Binding-site contacts:
Ligand atom O6 contacts residue SER349 of chain 1.C at 3.6 Å.
Ligand atom O5 contacts residue ILE346 of chain 1.C at 3.7 Å.
Ligand atom C2 contacts residue TRP314 of chain 1.C at 3.6 Å (hydrophobic).
Ligand atom O2 contacts residue ARG279 of chain 1.C at 2.9 Å (salt-bridge).
Ligand atom O5 contacts residue ARG279 of chain 1.C at 3.2 Å (salt-bridge).
Ligand atom C6 contacts residue TRP314 of chain 1.C at 3.7 Å (hydrophobic).
Ligand atom C2 contacts residue BMA2 of chain 1.J at 2.3 Å.
Ligand atom O4 contacts residue TRP314 of chain 1.C at 3.0 Å (h-bond).
Ligand atom O6 contacts residue ALA354 of chain 1.C at 3.7 Å.
Ligand atom O2 contacts residue ASP282 of chain 1.C at 3.5 Å (salt-bridge).
Ligand atom O4 contacts residue ARG279 of chain 1.C at 3.5 Å (salt-bridge).
Ligand atom O2 contacts residue BMA2 of chain 1.J at 2.5 Å (h-bond).
Ligand atom C6 contacts residue LEU285 of chain 1.C at 3.4 Å (hydrophobic).
Ligand atom O5 contacts residue TRP314 of chain 1.C at 3.4 Å (h-bond).
Ligand atom O2 contacts residue ARG279 of chain 1.C at 2.8 Å (salt-bridge).
Ligand atom O4 contacts residue GLU310 of chain 1.C at 3.5 Å (salt-bridge).
Ligand atom O6 contacts residue LEU285 of chain 1.C at 3.0 Å (h-bond).
Ligand atom C1 contacts residue ILE346 of chain 1.C at 3.4 Å (hydrophobic).
Ligand atom C1 contacts residue TRP314 of chain 1.C at 3.7 Å (hydrophobic).
Ligand atom C3 contacts residue ASP282 of chain 1.C at 3.4 Å.
Ligand atom C1 contacts residue ARG279 of chain 1.C at 3.7 Å.
Ligand atom O3 contacts residue TYR255 of chain 1.C at 3.7 Å.
Ligand atom C3 contacts residue BMA2 of chain 1.J at 2.9 Å.
Ligand atom O2 contacts residue GLU310 of chain 1.C at 2.7 Å (salt-bridge).
Ligand atom O6 contacts residue THR379 of chain 1.C at 2.9 Å (h-bond).
Ligand atom C1 contacts residue BMA2 of chain 1.J at 1.6 Å.
Ligand atom O2 contacts residue ASN278 of chain 1.C at 2.7 Å (h-bond).
Ligand atom C5 contacts residue BMA2 of chain 1.J at 2.9 Å.
Ligand atom O5 contacts residue BMA2 of chain 1.J at 2.5 Å (h-bond).
Ligand atom C2 contacts residue GLU310 of chain 1.C at 3.5 Å.
Ligand atom C2 contacts residue ASP282 of chain 1.C at 3.5 Å.
Ligand atom O4 contacts residue ASP282 of chain 1.C at 2.7 Å (salt-bridge).
Ligand atom C3 contacts residue GLU310 of chain 1.C at 3.3 Å.
Ligand atom C2 contacts residue ARG279 of chain 1.C at 3.6 Å.
Ligand atom O3 contacts residue GLU310 of chain 1.C at 2.7 Å (salt-bridge).
Ligand atom O6 contacts residue LEU350 of chain 1.C at 3.4 Å (h-bond).
Ligand atom O4 contacts residue GLY284 of chain 1.C at 3.7 Å.
Ligand atom C4 contacts residue BMA2 of chain 1.J at 3.5 Å.
Ligand atom O3 contacts residue ASP282 of chain 1.C at 2.4 Å (salt-bridge).
Ligand atom O4 contacts residue ASN311 of chain 1.C at 3.0 Å (h-bond).

A small-molecule ligand and the protein it binds are described below.
Small molecule (SMILES): C[C@@H]1O[C@@H](O[C@H]2[C@@H](O)[C@@H](CO)OC[C@@H]2O)[C@H](O)[C@H](O)[C@H]1O[C@@H]1O[C@H](CO[C@H]2O[C@H](CO)[C@H](O)[C@H](O)[C@H]2O)[C@@H](O)[C@H](O)[C@@H]1O

Sequence of chain 1.C:
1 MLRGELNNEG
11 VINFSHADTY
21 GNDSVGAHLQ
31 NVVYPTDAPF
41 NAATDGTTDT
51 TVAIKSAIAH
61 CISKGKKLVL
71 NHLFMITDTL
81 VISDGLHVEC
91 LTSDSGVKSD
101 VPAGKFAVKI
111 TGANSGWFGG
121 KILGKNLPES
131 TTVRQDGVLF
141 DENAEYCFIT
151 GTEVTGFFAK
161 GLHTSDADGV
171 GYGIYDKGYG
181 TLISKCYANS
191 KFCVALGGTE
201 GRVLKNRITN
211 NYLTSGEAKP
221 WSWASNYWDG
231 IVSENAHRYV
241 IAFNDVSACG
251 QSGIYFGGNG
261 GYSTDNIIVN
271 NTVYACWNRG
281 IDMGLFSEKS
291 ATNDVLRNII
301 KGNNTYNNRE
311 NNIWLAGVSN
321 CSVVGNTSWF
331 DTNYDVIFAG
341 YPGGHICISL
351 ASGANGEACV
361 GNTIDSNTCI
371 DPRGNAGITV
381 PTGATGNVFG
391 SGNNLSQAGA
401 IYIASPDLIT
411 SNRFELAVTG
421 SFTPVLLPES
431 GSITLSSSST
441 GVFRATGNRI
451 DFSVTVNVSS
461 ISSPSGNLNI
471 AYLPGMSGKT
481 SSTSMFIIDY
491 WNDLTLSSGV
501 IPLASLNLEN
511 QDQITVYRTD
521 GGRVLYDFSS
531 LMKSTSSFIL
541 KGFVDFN